This small molecule binds to this protein.
Small molecule (SMILES): CC(=O)N[C@H]1[C@H]([C@H](O)[C@H](O)CO)O[C@@](O[C@H]2[C@@H](O)[C@@H](CO)O[C@@H](O[C@H]3[C@H](O)[C@@H](O)[C@H](O)O[C@@H]3CO)[C@@H]2O)(C(=O)O)C[C@@H]1O

Binding-site contacts:
Ligand atom O1A contacts residue TYR72 of chain 27.A at 3.7 Å.
Ligand atom C11 contacts residue ASP85 of chain 27.B at 3.5 Å.
Ligand atom O8 contacts residue ARG77 of chain 27.A at 3.3 Å (salt-bridge).
Ligand atom C3 contacts residue GLY78 of chain 27.A at 3.7 Å.
Ligand atom O4 contacts residue TYR72 of chain 27.A at 4.2 Å.
Ligand atom O8 contacts residue TYR72 of chain 27.A at 3.9 Å.
Ligand atom O4 contacts residue HIS298 of chain 27.A at 2.7 Å (h-bond).
Ligand atom C6 contacts residue THR94 of chain 27.A at 3.9 Å.
Ligand atom O1B contacts residue ARG77 of chain 27.A at 3.0 Å (salt-bridge).
Ligand atom C4 contacts residue ARG77 of chain 27.A at 4.3 Å.
Ligand atom O10 contacts residue ASN293 of chain 27.A at 4.3 Å.
Ligand atom C4 contacts residue GLY78 of chain 27.A at 3.6 Å.
Ligand atom C10 contacts residue TYR72 of chain 27.A at 3.8 Å (hydrophobic).
Ligand atom O4 contacts residue ILE79 of chain 27.A at 3.7 Å.
Ligand atom C3 contacts residue HIS298 of chain 27.A at 4.1 Å.
Ligand atom C3 contacts residue GLY78 of chain 27.A at 4.2 Å.
Ligand atom O3 contacts residue GLY78 of chain 27.A at 3.6 Å.
Ligand atom O1A contacts residue ARG77 of chain 27.A at 3.1 Å.
Ligand atom N5 contacts residue TYR72 of chain 27.A at 2.9 Å (h-bond).
Ligand atom C4 contacts residue HIS298 of chain 27.A at 3.6 Å.
Ligand atom C4 contacts residue VAL296 of chain 27.A at 4.2 Å (hydrophobic).
Ligand atom C5 contacts residue ASN93 of chain 27.A at 3.6 Å.
Ligand atom O4 contacts residue THR291 of chain 27.A at 3.5 Å.
Ligand atom C3 contacts residue ARG77 of chain 27.A at 3.8 Å.
Ligand atom O4 contacts residue GLY78 of chain 27.A at 3.3 Å.
Ligand atom O4 contacts residue VAL296 of chain 27.A at 3.7 Å.
Ligand atom C11 contacts residue TYR72 of chain 27.A at 3.9 Å (hydrophobic).
Ligand atom C2 contacts residue GLY78 of chain 27.A at 4.1 Å.
Ligand atom C5 contacts residue TYR72 of chain 27.A at 3.7 Å (hydrophobic).
Ligand atom C1 contacts residue GLY78 of chain 27.A at 4.2 Å.
Ligand atom C3 contacts residue VAL296 of chain 27.A at 3.4 Å (hydrophobic).
Ligand atom O1A contacts residue GLY78 of chain 27.A at 3.4 Å (h-bond).
Ligand atom C4 contacts residue TYR72 of chain 27.A at 3.7 Å (hydrophobic).
Ligand atom C1 contacts residue ARG77 of chain 27.A at 3.5 Å.
Ligand atom O6 contacts residue ASN93 of chain 27.A at 2.9 Å (h-bond).
Ligand atom O1B contacts residue TYR72 of chain 27.A at 4.1 Å.
Ligand atom O4 contacts residue ASN80 of chain 27.A at 4.1 Å.
Ligand atom C6 contacts residue TYR72 of chain 27.A at 3.9 Å (hydrophobic).
Ligand atom C1 contacts residue TYR72 of chain 27.A at 4.1 Å (hydrophobic).
Ligand atom C6 contacts residue ASN93 of chain 27.A at 3.1 Å.

Sequence of chain 27.A:
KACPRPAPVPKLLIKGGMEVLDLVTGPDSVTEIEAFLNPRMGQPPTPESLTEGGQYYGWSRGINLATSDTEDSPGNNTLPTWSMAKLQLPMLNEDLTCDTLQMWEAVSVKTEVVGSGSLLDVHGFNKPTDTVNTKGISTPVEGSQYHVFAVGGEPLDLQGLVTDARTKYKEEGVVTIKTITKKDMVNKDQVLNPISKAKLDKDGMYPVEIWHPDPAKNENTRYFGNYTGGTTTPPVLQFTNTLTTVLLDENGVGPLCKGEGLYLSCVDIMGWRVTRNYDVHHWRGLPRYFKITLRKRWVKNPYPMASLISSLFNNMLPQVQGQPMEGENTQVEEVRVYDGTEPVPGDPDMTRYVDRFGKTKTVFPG

Sequence of chain 27.B:
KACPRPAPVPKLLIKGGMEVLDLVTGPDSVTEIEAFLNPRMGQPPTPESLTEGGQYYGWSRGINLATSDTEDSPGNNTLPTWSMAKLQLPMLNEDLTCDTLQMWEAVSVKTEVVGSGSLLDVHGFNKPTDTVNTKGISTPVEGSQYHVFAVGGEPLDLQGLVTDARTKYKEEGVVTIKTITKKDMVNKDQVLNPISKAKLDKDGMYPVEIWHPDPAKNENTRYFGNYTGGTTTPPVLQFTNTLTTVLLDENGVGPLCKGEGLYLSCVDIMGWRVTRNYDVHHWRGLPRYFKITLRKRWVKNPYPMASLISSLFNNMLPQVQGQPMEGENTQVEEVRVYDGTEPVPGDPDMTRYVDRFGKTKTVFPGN